Binding-site contacts:
Ligand atom C1 contacts residue PHE718 of chain 1.B at 4.5 Å (hydrophobic).
Ligand atom O7 contacts residue ASN717 of chain 1.B at 3.0 Å (h-bond).
Ligand atom C3 contacts residue LEU922 of chain 1.B at 3.8 Å (hydrophobic).
Ligand atom O3 contacts residue LEU922 of chain 1.B at 4.5 Å.
Ligand atom N2 contacts residue LEU922 of chain 1.B at 4.2 Å.
Ligand atom O4 contacts residue LEU922 of chain 1.B at 3.4 Å.
Ligand atom C8 contacts residue ASN717 of chain 1.B at 4.3 Å.
Ligand atom C5 contacts residue ASN717 of chain 1.B at 3.7 Å.
Ligand atom C5 contacts residue LEU922 of chain 1.B at 4.4 Å (hydrophobic).
Ligand atom C3 contacts residue ASN717 of chain 1.B at 3.8 Å.
Ligand atom C4 contacts residue LEU922 of chain 1.B at 4.1 Å (hydrophobic).
Ligand atom O4 contacts residue GLN926 of chain 1.B at 4.4 Å.
Ligand atom N2 contacts residue ASN717 of chain 1.B at 2.9 Å (h-bond).
Ligand atom C4 contacts residue GLN926 of chain 1.B at 4.5 Å.
Ligand atom O7 contacts residue GLN1071 of chain 1.B at 3.7 Å.
Ligand atom C2 contacts residue LEU922 of chain 1.B at 4.3 Å (hydrophobic).
Ligand atom O5 contacts residue GLN926 of chain 1.B at 4.3 Å.
Ligand atom O6 contacts residue GLN926 of chain 1.B at 3.9 Å.
Ligand atom C7 contacts residue ASN717 of chain 1.B at 3.1 Å.
Ligand atom C6 contacts residue GLN926 of chain 1.B at 3.9 Å.
Ligand atom C1 contacts residue LEU922 of chain 1.B at 4.4 Å (hydrophobic).
Ligand atom O5 contacts residue ASN717 of chain 1.B at 2.4 Å (h-bond).
Ligand atom C4 contacts residue ASN717 of chain 1.B at 4.2 Å.
Ligand atom O5 contacts residue GLN1071 of chain 1.B at 4.2 Å.
Ligand atom C5 contacts residue GLN926 of chain 1.B at 3.5 Å.
Ligand atom C1 contacts residue GLN1071 of chain 1.B at 4.5 Å.
Ligand atom C1 contacts residue ASN717 of chain 1.B at 1.4 Å.
Ligand atom C2 contacts residue ASN717 of chain 1.B at 2.5 Å.

Sequence of chain 1.B:
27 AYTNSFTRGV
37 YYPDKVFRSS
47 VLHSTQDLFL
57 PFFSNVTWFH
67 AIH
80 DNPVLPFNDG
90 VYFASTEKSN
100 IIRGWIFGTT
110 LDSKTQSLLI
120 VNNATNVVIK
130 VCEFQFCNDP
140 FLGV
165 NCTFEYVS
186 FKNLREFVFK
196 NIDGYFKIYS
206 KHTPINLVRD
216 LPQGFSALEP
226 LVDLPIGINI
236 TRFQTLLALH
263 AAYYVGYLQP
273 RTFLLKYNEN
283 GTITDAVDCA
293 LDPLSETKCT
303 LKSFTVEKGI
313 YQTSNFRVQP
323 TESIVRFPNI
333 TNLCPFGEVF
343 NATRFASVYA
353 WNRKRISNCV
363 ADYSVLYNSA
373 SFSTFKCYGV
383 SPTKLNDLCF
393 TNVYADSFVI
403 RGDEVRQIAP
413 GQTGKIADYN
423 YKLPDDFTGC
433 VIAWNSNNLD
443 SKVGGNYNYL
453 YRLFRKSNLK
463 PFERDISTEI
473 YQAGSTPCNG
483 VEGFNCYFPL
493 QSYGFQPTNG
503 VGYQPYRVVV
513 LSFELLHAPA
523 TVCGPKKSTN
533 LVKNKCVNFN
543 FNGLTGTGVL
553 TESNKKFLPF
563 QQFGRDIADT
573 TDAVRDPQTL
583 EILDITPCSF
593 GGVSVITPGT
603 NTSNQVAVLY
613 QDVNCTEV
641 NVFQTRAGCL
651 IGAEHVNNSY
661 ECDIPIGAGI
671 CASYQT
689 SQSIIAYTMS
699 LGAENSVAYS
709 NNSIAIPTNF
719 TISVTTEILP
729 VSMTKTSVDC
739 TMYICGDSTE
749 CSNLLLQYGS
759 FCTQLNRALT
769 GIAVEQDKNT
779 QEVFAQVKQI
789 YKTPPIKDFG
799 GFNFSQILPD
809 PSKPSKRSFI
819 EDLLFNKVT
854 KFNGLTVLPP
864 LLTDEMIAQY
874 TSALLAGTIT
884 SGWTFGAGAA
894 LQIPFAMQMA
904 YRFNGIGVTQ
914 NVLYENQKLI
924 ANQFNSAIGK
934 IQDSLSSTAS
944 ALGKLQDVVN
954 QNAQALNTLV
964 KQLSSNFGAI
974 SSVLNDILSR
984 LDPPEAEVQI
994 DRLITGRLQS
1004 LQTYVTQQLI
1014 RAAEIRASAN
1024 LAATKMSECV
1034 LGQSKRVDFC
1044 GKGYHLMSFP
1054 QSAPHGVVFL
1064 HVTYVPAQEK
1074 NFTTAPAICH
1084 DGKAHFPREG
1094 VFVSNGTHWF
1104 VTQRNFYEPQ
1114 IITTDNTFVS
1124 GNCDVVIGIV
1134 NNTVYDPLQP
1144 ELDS

This protein binds this small molecule.
Small molecule (SMILES): CC(=O)N[C@@H]1[C@@H](O)[C@H](O)[C@@H](CO)O[C@H]1O